Sequence of chain 1.C:
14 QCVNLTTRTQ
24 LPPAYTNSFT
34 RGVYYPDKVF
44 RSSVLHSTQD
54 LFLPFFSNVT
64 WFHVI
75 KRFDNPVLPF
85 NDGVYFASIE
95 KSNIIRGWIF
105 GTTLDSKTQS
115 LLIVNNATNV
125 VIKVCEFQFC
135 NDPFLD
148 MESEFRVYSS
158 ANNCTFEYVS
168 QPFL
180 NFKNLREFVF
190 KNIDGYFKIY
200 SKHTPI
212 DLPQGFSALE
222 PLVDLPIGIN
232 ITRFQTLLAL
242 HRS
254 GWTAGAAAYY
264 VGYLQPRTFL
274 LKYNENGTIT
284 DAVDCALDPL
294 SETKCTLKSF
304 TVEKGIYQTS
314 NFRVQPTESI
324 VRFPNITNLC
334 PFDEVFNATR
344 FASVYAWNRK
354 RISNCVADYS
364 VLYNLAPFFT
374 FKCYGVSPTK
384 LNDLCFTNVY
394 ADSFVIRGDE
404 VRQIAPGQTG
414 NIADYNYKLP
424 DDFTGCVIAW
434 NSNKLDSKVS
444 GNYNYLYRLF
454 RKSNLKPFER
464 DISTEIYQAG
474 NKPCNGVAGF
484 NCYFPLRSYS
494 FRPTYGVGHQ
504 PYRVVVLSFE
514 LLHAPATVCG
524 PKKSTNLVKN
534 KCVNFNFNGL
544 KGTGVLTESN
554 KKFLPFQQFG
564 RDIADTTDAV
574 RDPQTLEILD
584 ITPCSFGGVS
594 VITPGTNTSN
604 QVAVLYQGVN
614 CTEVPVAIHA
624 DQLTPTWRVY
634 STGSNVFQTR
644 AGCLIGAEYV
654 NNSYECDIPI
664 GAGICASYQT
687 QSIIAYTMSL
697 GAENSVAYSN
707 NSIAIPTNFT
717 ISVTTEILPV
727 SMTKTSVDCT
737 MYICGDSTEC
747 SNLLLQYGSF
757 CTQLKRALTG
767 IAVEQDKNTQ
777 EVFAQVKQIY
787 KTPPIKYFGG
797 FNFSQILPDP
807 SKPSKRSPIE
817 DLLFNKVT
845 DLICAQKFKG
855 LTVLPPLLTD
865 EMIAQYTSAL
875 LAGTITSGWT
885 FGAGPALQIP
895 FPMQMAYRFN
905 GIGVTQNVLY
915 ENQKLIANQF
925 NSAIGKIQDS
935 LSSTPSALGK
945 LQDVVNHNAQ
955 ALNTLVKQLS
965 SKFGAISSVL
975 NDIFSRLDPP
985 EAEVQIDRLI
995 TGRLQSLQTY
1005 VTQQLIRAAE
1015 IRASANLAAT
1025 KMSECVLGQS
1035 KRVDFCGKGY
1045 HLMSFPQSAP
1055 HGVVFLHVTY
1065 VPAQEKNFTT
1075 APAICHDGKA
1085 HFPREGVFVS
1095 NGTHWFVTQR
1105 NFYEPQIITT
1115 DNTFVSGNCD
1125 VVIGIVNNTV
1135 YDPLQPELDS

The small molecule below binds the protein below.
Small molecule (SMILES): CC(=O)N[C@@H]1[C@@H](O)[C@H](O)[C@@H](CO)O[C@H]1O

Binding-site contacts:
Ligand atom C5 contacts residue ASN613 of chain 1.C at 3.7 Å.
Ligand atom C7 contacts residue ASN613 of chain 1.C at 3.3 Å.
Ligand atom C3 contacts residue ASN613 of chain 1.C at 3.8 Å.
Ligand atom C1 contacts residue ASN613 of chain 1.C at 1.4 Å.
Ligand atom N2 contacts residue ASN613 of chain 1.C at 2.9 Å (h-bond).
Ligand atom O7 contacts residue ASN613 of chain 1.C at 3.3 Å (h-bond).
Ligand atom O5 contacts residue ASN613 of chain 1.C at 2.4 Å (h-bond).
Ligand atom C8 contacts residue ASN613 of chain 1.C at 3.8 Å.
Ligand atom C2 contacts residue ASN613 of chain 1.C at 2.5 Å.
Ligand atom C4 contacts residue ASN613 of chain 1.C at 4.2 Å.